Binding-site contacts:
Ligand atom C3 contacts residue ALA50 of chain 2.A at 3.9 Å (hydrophobic).
Ligand atom C4 contacts residue LEU102 of chain 2.A at 4.2 Å (hydrophobic).
Ligand atom N2 contacts residue ALA50 of chain 2.A at 4.3 Å.
Ligand atom N1 contacts residue MET93 of chain 2.A at 4.4 Å.
Ligand atom C1 contacts residue ASP88 of chain 2.A at 4.0 Å.
Ligand atom N2 contacts residue THR179 of chain 2.A at 3.9 Å.
Ligand atom C1 contacts residue ASN46 of chain 2.A at 4.1 Å.
Ligand atom C1 contacts residue THR179 of chain 2.A at 4.1 Å.
Ligand atom C5 contacts residue LEU102 of chain 2.A at 4.2 Å (hydrophobic).
Ligand atom C4 contacts residue MET93 of chain 2.A at 3.9 Å (hydrophobic).
Ligand atom N7 contacts residue THR179 of chain 2.A at 3.5 Å (h-bond).
Ligand atom C1 contacts residue ALA50 of chain 2.A at 4.2 Å (hydrophobic).
Ligand atom N7 contacts residue ALA50 of chain 2.A at 3.4 Å.
Ligand atom C3 contacts residue GLY92 of chain 2.A at 4.3 Å.
Ligand atom N2 contacts residue ASN46 of chain 2.A at 3.9 Å.
Ligand atom C3 contacts residue THR179 of chain 2.A at 4.0 Å.
Ligand atom N7 contacts residue ASN46 of chain 2.A at 4.4 Å.
Ligand atom N2 contacts residue SER47 of chain 2.A at 3.7 Å.
Ligand atom N2 contacts residue ASP88 of chain 2.A at 2.9 Å (salt-bridge).
Ligand atom C5 contacts residue MET93 of chain 2.A at 3.4 Å (hydrophobic).
Ligand atom N7 contacts residue ASP88 of chain 2.A at 4.3 Å.
Ligand atom N1 contacts residue ASN46 of chain 2.A at 3.8 Å.
Ligand atom C3 contacts residue MET93 of chain 2.A at 3.8 Å (hydrophobic).

Sequence of chain 2.A:
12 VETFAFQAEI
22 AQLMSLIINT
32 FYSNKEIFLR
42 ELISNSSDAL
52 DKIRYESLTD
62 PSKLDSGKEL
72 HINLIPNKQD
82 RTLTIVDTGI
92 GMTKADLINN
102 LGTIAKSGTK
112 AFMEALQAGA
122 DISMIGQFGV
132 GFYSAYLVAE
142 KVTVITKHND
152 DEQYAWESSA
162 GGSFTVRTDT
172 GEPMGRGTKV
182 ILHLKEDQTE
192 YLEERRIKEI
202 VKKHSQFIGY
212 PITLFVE

This protein binds this small molecule.
Small molecule (SMILES): Nc1ncccn1